A small-molecule ligand and the protein it binds are described below.
Small molecule (SMILES): CC(=O)N[C@@H]1[C@@H](O)[C@H](O)[C@@H](CO)O[C@H]1O

Sequence of chain 1.B:
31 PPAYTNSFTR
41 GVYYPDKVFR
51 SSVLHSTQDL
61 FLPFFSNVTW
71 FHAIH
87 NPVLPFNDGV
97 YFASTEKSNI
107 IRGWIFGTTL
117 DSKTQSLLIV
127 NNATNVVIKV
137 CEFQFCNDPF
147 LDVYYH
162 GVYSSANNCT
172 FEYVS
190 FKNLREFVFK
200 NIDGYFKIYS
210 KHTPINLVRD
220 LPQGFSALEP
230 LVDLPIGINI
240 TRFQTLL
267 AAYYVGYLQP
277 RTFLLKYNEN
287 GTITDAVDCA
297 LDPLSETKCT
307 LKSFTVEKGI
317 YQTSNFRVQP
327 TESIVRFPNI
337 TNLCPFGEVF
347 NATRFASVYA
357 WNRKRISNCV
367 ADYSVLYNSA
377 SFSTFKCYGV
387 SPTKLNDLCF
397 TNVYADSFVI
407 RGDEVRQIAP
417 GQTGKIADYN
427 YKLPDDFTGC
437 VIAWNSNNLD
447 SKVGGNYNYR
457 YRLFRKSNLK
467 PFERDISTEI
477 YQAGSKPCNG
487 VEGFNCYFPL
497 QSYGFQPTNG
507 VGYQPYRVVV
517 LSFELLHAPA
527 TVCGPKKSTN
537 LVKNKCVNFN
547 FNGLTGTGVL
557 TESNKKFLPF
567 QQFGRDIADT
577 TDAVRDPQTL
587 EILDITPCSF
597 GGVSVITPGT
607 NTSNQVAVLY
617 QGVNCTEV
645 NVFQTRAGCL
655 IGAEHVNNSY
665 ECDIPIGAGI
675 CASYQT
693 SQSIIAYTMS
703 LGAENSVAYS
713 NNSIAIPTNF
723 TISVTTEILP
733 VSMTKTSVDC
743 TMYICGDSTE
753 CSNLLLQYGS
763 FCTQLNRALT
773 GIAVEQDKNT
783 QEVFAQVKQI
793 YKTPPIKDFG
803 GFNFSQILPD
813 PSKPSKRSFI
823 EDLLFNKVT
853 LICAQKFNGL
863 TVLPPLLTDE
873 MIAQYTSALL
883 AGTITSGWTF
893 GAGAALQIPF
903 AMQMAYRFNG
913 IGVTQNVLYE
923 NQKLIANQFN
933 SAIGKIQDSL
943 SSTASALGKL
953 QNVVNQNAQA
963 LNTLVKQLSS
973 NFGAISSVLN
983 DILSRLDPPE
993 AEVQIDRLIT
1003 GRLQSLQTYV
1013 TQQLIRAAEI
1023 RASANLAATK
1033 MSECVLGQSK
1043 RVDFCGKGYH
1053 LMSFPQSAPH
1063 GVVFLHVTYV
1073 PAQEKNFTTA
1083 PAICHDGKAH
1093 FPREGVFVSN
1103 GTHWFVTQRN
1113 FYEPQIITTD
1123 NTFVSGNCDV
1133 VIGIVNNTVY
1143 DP

Binding-site contacts:
Ligand atom O7 contacts residue ASN805 of chain 1.B at 3.4 Å (h-bond).
Ligand atom C5 contacts residue ASN805 of chain 1.B at 3.7 Å.
Ligand atom C1 contacts residue SER807 of chain 1.B at 3.5 Å.
Ligand atom C1 contacts residue ASN805 of chain 1.B at 1.4 Å.
Ligand atom N2 contacts residue ASN805 of chain 1.B at 2.9 Å (h-bond).
Ligand atom C4 contacts residue ASN805 of chain 1.B at 4.2 Å.
Ligand atom C2 contacts residue ASN805 of chain 1.B at 2.5 Å.
Ligand atom C5 contacts residue SER807 of chain 1.B at 3.3 Å.
Ligand atom C3 contacts residue ASN805 of chain 1.B at 3.8 Å.
Ligand atom O6 contacts residue SER807 of chain 1.B at 4.4 Å.
Ligand atom C8 contacts residue ASN805 of chain 1.B at 4.5 Å.
Ligand atom O5 contacts residue SER807 of chain 1.B at 3.4 Å (h-bond).
Ligand atom C5 contacts residue GLN808 of chain 1.B at 4.3 Å.
Ligand atom C6 contacts residue GLN808 of chain 1.B at 3.4 Å.
Ligand atom C7 contacts residue ASN805 of chain 1.B at 3.3 Å.
Ligand atom O6 contacts residue GLN808 of chain 1.B at 3.1 Å (h-bond).
Ligand atom C6 contacts residue SER807 of chain 1.B at 4.0 Å.
Ligand atom O5 contacts residue ASN805 of chain 1.B at 2.4 Å (h-bond).